This small molecule binds to this protein.
Small molecule (SMILES): CC(=O)N[C@H]1[C@H](O[C@H]2[C@H](O)[C@@H](NC(C)=O)CO[C@@H]2CO)O[C@H](CO)[C@@H](O)[C@@H]1O

Binding-site contacts:
Ligand atom C7 contacts residue SER251 of chain 1.K at 3.1 Å.
Ligand atom C8 contacts residue ARG205 of chain 1.K at 3.7 Å.
Ligand atom C8 contacts residue SER251 of chain 1.K at 3.4 Å.
Ligand atom C6 contacts residue PHE208 of chain 1.K at 4.0 Å (hydrophobic).
Ligand atom O6 contacts residue SER207 of chain 1.K at 3.8 Å.
Ligand atom O5 contacts residue ASN252 of chain 1.K at 2.4 Å (h-bond).
Ligand atom C5 contacts residue PHE208 of chain 1.K at 4.4 Å (hydrophobic).
Ligand atom O5 contacts residue PHE208 of chain 1.K at 3.5 Å.
Ligand atom C1 contacts residue PHE208 of chain 1.K at 4.5 Å (hydrophobic).
Ligand atom C3 contacts residue ASN252 of chain 1.K at 3.8 Å.
Ligand atom C4 contacts residue ASN252 of chain 1.K at 4.3 Å.
Ligand atom C2 contacts residue ASN252 of chain 1.K at 2.5 Å.
Ligand atom C5 contacts residue ASN252 of chain 1.K at 3.7 Å.
Ligand atom C1 contacts residue ASN252 of chain 1.K at 1.4 Å.
Ligand atom N2 contacts residue ARG205 of chain 1.K at 4.0 Å.
Ligand atom O6 contacts residue PHE208 of chain 1.K at 4.0 Å.
Ligand atom N2 contacts residue SER251 of chain 1.K at 4.1 Å.
Ligand atom C7 contacts residue ASN252 of chain 1.K at 4.0 Å.
Ligand atom O7 contacts residue SER251 of chain 1.K at 2.5 Å (h-bond).
Ligand atom C7 contacts residue ARG205 of chain 1.K at 4.4 Å.
Ligand atom N2 contacts residue ASN252 of chain 1.K at 3.0 Å (h-bond).
Ligand atom O6 contacts residue ASP211 of chain 1.K at 3.9 Å.

Sequence of chain 1.K:
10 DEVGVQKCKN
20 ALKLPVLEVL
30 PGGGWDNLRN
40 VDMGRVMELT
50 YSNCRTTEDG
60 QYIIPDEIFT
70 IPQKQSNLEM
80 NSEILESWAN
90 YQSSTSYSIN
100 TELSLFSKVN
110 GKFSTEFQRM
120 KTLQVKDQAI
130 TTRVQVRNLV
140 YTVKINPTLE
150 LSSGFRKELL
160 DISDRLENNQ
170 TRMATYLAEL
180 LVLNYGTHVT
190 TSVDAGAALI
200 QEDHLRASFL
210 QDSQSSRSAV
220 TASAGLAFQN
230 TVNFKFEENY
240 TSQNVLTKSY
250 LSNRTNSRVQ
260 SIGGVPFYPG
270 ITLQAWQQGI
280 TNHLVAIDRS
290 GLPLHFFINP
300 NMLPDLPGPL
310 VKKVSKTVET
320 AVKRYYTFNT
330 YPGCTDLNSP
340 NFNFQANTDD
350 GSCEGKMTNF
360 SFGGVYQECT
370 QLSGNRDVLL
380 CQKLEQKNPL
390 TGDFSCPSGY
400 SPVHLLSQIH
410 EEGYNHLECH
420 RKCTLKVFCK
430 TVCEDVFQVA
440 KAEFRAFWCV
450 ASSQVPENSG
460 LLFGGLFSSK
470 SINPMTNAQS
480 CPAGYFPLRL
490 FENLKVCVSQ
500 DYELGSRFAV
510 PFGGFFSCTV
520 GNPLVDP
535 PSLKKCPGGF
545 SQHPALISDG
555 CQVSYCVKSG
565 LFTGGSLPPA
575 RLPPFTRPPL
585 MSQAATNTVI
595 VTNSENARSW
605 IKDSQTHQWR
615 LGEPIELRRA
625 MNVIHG